Sequence of chain 1.B:
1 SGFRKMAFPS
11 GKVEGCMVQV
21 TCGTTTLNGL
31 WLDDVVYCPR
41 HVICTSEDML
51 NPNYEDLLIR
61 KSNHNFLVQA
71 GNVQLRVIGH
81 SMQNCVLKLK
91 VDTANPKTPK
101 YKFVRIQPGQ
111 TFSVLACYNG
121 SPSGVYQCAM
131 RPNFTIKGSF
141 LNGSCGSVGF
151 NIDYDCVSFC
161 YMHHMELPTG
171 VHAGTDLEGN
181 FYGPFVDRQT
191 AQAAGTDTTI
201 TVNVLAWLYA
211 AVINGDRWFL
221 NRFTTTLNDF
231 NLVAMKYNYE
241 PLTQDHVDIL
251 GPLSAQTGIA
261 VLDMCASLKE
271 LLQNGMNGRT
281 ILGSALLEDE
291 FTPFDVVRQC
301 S

The protein below binds the small molecule below.
Small molecule (SMILES): COc1cccc2[nH]c(C(=O)N[C@@H](CC(C)C)C(=O)N[C@@H](C[C@@H]3CCNC3=O)[C@H](O)CO)cc12

Binding-site contacts:
Ligand atom C21 contacts residue HIS164 of chain 1.B at 3.7 Å.
Ligand atom C26 contacts residue CYS145 of chain 1.B at 3.2 Å (hydrophobic).
Ligand atom O35 contacts residue SER144 of chain 1.B at 3.6 Å (h-bond).
Ligand atom O37 contacts residue HIS41 of chain 1.B at 2.6 Å (h-bond).
Ligand atom N23 contacts residue CYS145 of chain 1.B at 3.0 Å (h-bond).
Ligand atom O33 contacts residue HIS172 of chain 1.B at 3.5 Å.
Ligand atom C4 contacts residue ALA191 of chain 1.B at 3.6 Å (hydrophobic).
Ligand atom O35 contacts residue GLY143 of chain 1.B at 3.6 Å.
Ligand atom C7 contacts residue GLU166 of chain 1.B at 3.5 Å.
Ligand atom C6 contacts residue GLU166 of chain 1.B at 3.6 Å.
Ligand atom N31 contacts residue GLU166 of chain 1.B at 3.3 Å (salt-bridge).
Ligand atom O37 contacts residue CYS145 of chain 1.B at 3.1 Å (h-bond).
Ligand atom O13 contacts residue GLU166 of chain 1.B at 2.9 Å (salt-bridge).
Ligand atom C15 contacts residue HIS164 of chain 1.B at 3.5 Å.
Ligand atom O2 contacts residue THR190 of chain 1.B at 3.5 Å (h-bond).
Ligand atom N31 contacts residue PHE140 of chain 1.B at 3.2 Å (h-bond).
Ligand atom O33 contacts residue GLU166 of chain 1.B at 3.5 Å.
Ligand atom C19 contacts residue HIS164 of chain 1.B at 3.5 Å.
Ligand atom C34 contacts residue CYS145 of chain 1.B at 1.8 Å (hydrophobic).
Ligand atom C19 contacts residue HIS41 of chain 1.B at 3.6 Å.
Ligand atom C5 contacts residue ALA191 of chain 1.B at 3.7 Å (hydrophobic).
Ligand atom O2 contacts residue GLN189 of chain 1.B at 3.4 Å.
Ligand atom O35 contacts residue CYS145 of chain 1.B at 2.7 Å (h-bond).
Ligand atom C32 contacts residue GLU166 of chain 1.B at 3.6 Å.
Ligand atom O13 contacts residue MET165 of chain 1.B at 3.5 Å.
Ligand atom C17 contacts residue GLN189 of chain 1.B at 3.5 Å.
Ligand atom O33 contacts residue PHE140 of chain 1.B at 3.5 Å.
Ligand atom N14 contacts residue GLN189 of chain 1.B at 3.1 Å (h-bond).
Ligand atom O33 contacts residue HIS163 of chain 1.B at 2.7 Å (h-bond).
Ligand atom C32 contacts residue HIS163 of chain 1.B at 3.7 Å.
Ligand atom N23 contacts residue HIS164 of chain 1.B at 2.9 Å (h-bond).
Ligand atom C1 contacts residue GLN189 of chain 1.B at 3.5 Å.
Ligand atom C36 contacts residue HIS41 of chain 1.B at 3.2 Å.
Ligand atom C36 contacts residue CYS145 of chain 1.B at 2.7 Å (hydrophobic).
Ligand atom C3 contacts residue THR190 of chain 1.B at 3.7 Å.
Ligand atom C10 contacts residue GLN189 of chain 1.B at 3.4 Å.
Ligand atom C30 contacts residue ASN142 of chain 1.B at 3.5 Å.
Ligand atom C24 contacts residue CYS145 of chain 1.B at 2.7 Å (hydrophobic).
Ligand atom N8 contacts residue GLU166 of chain 1.B at 2.7 Å (salt-bridge).
Ligand atom C29 contacts residue ASN142 of chain 1.B at 3.5 Å.